Sequence of chain 1.A:
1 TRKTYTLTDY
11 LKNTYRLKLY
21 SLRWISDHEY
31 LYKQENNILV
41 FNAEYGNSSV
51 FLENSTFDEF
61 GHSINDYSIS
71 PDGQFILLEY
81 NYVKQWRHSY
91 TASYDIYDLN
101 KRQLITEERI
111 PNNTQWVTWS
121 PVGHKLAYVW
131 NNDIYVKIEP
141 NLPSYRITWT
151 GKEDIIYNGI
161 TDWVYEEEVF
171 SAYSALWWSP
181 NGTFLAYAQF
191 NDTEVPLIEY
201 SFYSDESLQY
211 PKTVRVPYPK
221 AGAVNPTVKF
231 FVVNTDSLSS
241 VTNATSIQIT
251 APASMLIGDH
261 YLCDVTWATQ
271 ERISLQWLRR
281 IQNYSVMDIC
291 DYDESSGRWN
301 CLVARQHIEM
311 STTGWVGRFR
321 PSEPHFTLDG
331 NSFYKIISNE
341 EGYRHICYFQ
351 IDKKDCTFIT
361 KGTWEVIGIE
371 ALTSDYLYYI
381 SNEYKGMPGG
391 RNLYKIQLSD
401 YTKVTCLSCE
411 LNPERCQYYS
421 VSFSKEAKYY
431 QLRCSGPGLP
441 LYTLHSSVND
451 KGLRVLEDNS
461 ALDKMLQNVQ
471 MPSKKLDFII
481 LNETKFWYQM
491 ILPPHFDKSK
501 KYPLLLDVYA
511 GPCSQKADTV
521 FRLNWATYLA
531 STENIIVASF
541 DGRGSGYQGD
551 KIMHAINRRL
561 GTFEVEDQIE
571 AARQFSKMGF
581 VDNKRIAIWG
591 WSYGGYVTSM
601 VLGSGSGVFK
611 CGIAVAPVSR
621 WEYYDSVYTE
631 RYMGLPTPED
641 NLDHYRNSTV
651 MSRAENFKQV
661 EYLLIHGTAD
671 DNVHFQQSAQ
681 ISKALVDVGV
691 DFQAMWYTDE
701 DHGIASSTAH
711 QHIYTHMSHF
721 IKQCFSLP

This small molecule binds to this protein.
Small molecule (SMILES): CC(=O)N[C@@H]1[C@@H](O)[C@H](O)[C@@H](CO)O[C@H]1O

Binding-site contacts:
Ligand atom C3 contacts residue TRP149 of chain 1.A at 4.5 Å (hydrophobic).
Ligand atom C6 contacts residue TRP149 of chain 1.A at 4.0 Å (hydrophobic).
Ligand atom N2 contacts residue ASN243 of chain 1.A at 2.9 Å (h-bond).
Ligand atom O7 contacts residue ASN243 of chain 1.A at 3.4 Å (h-bond).
Ligand atom C5 contacts residue ASN243 of chain 1.A at 3.7 Å.
Ligand atom C8 contacts residue ASN243 of chain 1.A at 4.1 Å.
Ligand atom C3 contacts residue ASN243 of chain 1.A at 3.8 Å.
Ligand atom C1 contacts residue ASN243 of chain 1.A at 1.4 Å.
Ligand atom C2 contacts residue ASN243 of chain 1.A at 2.4 Å.
Ligand atom C4 contacts residue ASN243 of chain 1.A at 4.2 Å.
Ligand atom O5 contacts residue TRP149 of chain 1.A at 3.8 Å.
Ligand atom C8 contacts residue THR242 of chain 1.A at 4.4 Å.
Ligand atom C7 contacts residue ASN243 of chain 1.A at 3.3 Å.
Ligand atom C5 contacts residue TRP149 of chain 1.A at 3.7 Å (hydrophobic).
Ligand atom C8 contacts residue VAL241 of chain 1.A at 3.2 Å (hydrophobic).
Ligand atom O5 contacts residue ASN243 of chain 1.A at 2.4 Å (h-bond).
Ligand atom C1 contacts residue TRP149 of chain 1.A at 3.6 Å (hydrophobic).